Binding-site contacts:
Ligand atom N2 contacts residue ASN73 of chain 1.A at 2.9 Å (h-bond).
Ligand atom O5 contacts residue ASN73 of chain 1.A at 2.4 Å (h-bond).
Ligand atom C1 contacts residue LYS9 of chain 1.A at 4.5 Å.
Ligand atom C3 contacts residue ASN73 of chain 1.A at 3.8 Å.
Ligand atom C1 contacts residue ASN73 of chain 1.A at 1.4 Å.
Ligand atom O5 contacts residue LYS9 of chain 1.A at 4.2 Å.
Ligand atom C2 contacts residue ASN73 of chain 1.A at 2.4 Å.
Ligand atom O5 contacts residue VAL76 of chain 1.A at 4.3 Å.
Ligand atom C4 contacts residue ASN73 of chain 1.A at 4.2 Å.
Ligand atom O7 contacts residue ASN73 of chain 1.A at 3.6 Å.
Ligand atom C5 contacts residue ASN73 of chain 1.A at 3.7 Å.
Ligand atom C7 contacts residue ASN73 of chain 1.A at 3.5 Å.

Sequence of chain 1.A:
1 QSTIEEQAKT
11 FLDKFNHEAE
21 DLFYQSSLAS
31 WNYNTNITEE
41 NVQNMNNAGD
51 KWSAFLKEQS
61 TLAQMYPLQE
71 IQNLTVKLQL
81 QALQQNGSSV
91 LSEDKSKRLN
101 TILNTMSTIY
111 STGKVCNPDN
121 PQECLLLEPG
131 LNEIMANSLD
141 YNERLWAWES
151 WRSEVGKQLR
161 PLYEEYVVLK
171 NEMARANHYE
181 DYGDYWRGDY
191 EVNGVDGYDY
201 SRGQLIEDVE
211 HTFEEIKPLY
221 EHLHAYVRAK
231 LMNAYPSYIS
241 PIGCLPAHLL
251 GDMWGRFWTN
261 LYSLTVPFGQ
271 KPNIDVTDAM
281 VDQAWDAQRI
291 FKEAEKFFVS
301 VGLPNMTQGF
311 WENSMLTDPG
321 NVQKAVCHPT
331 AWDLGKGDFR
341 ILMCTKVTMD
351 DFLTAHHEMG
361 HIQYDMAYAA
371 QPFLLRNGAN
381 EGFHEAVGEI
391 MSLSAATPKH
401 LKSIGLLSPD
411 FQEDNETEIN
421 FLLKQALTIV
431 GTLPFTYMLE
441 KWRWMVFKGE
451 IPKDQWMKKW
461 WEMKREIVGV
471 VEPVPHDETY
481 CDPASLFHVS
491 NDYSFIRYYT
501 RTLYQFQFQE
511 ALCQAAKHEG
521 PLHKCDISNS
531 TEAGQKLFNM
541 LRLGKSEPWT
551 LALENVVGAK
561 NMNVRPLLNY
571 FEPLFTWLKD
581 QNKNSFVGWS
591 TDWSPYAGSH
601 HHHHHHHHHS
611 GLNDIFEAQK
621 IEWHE

This protein binds this small molecule.
Small molecule (SMILES): CC(=O)N[C@@H]1[C@@H](O)[C@H](O)[C@@H](CO)O[C@H]1O